Binding-site contacts:
Ligand atom N2 contacts residue THR67 of chain 1.E at 4.2 Å.
Ligand atom C8 contacts residue ASN65 of chain 1.E at 4.4 Å.
Ligand atom C1 contacts residue ASN65 of chain 1.E at 1.4 Å.
Ligand atom C4 contacts residue ASN65 of chain 1.E at 4.2 Å.
Ligand atom O6 contacts residue ASN65 of chain 1.E at 4.2 Å.
Ligand atom C3 contacts residue ASN65 of chain 1.E at 3.8 Å.
Ligand atom C7 contacts residue ASN65 of chain 1.E at 3.2 Å.
Ligand atom O5 contacts residue ASN78 of chain 1.E at 4.2 Å.
Ligand atom O6 contacts residue ARG63 of chain 1.E at 4.1 Å.
Ligand atom C2 contacts residue ASN65 of chain 1.E at 2.5 Å.
Ligand atom O5 contacts residue ASN65 of chain 1.E at 2.4 Å (h-bond).
Ligand atom N2 contacts residue ASN65 of chain 1.E at 2.9 Å (h-bond).
Ligand atom C5 contacts residue ASN78 of chain 1.E at 4.3 Å.
Ligand atom C8 contacts residue THR67 of chain 1.E at 4.2 Å.
Ligand atom C5 contacts residue ASN65 of chain 1.E at 3.6 Å.
Ligand atom C1 contacts residue ASN78 of chain 1.E at 4.1 Å.
Ligand atom O6 contacts residue ASN78 of chain 1.E at 3.9 Å.
Ligand atom O7 contacts residue ASN65 of chain 1.E at 3.2 Å (h-bond).
Ligand atom C6 contacts residue ASN78 of chain 1.E at 4.3 Å.

This small molecule binds to this protein.
Small molecule (SMILES): CC(=O)N[C@@H]1[C@@H](O)[C@H](O)[C@@H](CO)O[C@H]1O

Sequence of chain 1.E:
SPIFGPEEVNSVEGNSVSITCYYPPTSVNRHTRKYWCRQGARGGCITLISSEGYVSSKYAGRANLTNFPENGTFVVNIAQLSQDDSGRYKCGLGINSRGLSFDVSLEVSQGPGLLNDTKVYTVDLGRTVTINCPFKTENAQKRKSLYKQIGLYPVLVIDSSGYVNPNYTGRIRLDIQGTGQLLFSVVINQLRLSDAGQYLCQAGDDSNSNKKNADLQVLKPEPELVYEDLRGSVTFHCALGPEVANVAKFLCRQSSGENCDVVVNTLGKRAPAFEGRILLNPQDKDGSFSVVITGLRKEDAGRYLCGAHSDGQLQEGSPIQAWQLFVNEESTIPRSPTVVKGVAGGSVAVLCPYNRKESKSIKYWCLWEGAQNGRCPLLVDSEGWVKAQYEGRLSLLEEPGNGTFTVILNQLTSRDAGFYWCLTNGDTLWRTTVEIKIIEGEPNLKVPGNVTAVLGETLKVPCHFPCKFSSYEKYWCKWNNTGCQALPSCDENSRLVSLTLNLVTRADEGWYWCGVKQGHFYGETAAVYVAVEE